Binding-site contacts:
Ligand atom C3 contacts residue ARG217 of chain 1.A at 4.5 Å.
Ligand atom C2 contacts residue ARG217 of chain 1.A at 4.1 Å.
Ligand atom C7 contacts residue ARG217 of chain 1.A at 3.9 Å.
Ligand atom C6 contacts residue GLN204 of chain 1.A at 3.7 Å.
Ligand atom C3 contacts residue ASN219 of chain 1.A at 3.8 Å.
Ligand atom C5 contacts residue ARG217 of chain 1.A at 4.4 Å.
Ligand atom C5 contacts residue ASN219 of chain 1.A at 3.6 Å.
Ligand atom O5 contacts residue ASN219 of chain 1.A at 2.4 Å (h-bond).
Ligand atom C4 contacts residue ASN219 of chain 1.A at 4.2 Å.
Ligand atom C7 contacts residue ASN219 of chain 1.A at 3.6 Å.
Ligand atom C2 contacts residue ASN219 of chain 1.A at 2.5 Å.
Ligand atom C1 contacts residue ARG217 of chain 1.A at 4.3 Å.
Ligand atom C8 contacts residue ARG217 of chain 1.A at 3.7 Å.
Ligand atom O5 contacts residue GLN204 of chain 1.A at 3.4 Å (h-bond).
Ligand atom C1 contacts residue GLN204 of chain 1.A at 3.8 Å.
Ligand atom C1 contacts residue ASN219 of chain 1.A at 1.4 Å.
Ligand atom O7 contacts residue ASN219 of chain 1.A at 3.8 Å.
Ligand atom C5 contacts residue GLN204 of chain 1.A at 3.5 Å.
Ligand atom N2 contacts residue ARG217 of chain 1.A at 3.1 Å (salt-bridge).
Ligand atom N2 contacts residue ASN219 of chain 1.A at 3.0 Å (h-bond).

This small molecule binds to this protein.
Small molecule (SMILES): CC(=O)N[C@@H]1[C@@H](O)[C@H](O)[C@@H](CO)O[C@H]1O

Sequence of chain 1.A:
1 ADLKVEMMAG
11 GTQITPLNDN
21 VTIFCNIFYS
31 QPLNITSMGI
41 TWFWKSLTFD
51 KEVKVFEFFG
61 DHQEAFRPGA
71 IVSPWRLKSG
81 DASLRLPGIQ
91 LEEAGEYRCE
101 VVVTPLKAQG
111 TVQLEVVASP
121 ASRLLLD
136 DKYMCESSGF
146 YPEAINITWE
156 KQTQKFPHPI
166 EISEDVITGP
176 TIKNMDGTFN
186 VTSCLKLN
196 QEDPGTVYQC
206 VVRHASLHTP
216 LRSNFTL